Sequence of chain 1.A:
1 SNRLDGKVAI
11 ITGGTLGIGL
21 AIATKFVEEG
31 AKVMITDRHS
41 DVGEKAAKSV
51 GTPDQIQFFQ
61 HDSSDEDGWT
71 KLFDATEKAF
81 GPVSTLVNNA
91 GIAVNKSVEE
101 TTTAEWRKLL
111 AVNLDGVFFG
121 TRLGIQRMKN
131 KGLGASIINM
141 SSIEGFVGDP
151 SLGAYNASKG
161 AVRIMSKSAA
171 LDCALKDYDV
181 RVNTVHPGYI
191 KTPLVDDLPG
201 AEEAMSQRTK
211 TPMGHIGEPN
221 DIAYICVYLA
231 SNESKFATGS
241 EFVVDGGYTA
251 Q

A small-molecule ligand and the protein it binds are described below.
Small molecule (SMILES): C[C@@H](O)c1ccccc1

Binding-site contacts:
Ligand atom C1 contacts residue TYR189 of chain 1.A at 4.1 Å (hydrophobic).
Ligand atom C3 contacts residue MET205 of chain 1.A at 4.2 Å (hydrophobic).
Ligand atom C6 contacts residue ALA93 of chain 1.A at 3.7 Å (hydrophobic).
Ligand atom C1 contacts residue NAI1 of chain 1.D at 3.7 Å.
Ligand atom C8 contacts residue GLU144 of chain 1.A at 4.2 Å.
Ligand atom C8 contacts residue NAI1 of chain 1.D at 4.0 Å.
Ligand atom C8 contacts residue TYR155 of chain 1.A at 4.1 Å (hydrophobic).
Ligand atom C7 contacts residue ALA93 of chain 1.A at 3.6 Å (hydrophobic).
Ligand atom C1 contacts residue TYR155 of chain 1.A at 4.5 Å (hydrophobic).
Ligand atom C7 contacts residue ASN95 of chain 1.A at 4.3 Å.
Ligand atom O1 contacts residue NAI1 of chain 1.D at 3.7 Å.
Ligand atom O1 contacts residue TYR155 of chain 1.A at 3.3 Å (h-bond).
Ligand atom C5 contacts residue ASN95 of chain 1.A at 3.3 Å.
Ligand atom C6 contacts residue ASN95 of chain 1.A at 3.1 Å.
Ligand atom C8 contacts residue LEU152 of chain 1.A at 3.8 Å (hydrophobic).
Ligand atom C7 contacts residue LEU152 of chain 1.A at 3.8 Å (hydrophobic).
Ligand atom C3 contacts residue TYR189 of chain 1.A at 3.7 Å (hydrophobic).
Ligand atom C2 contacts residue TYR189 of chain 1.A at 4.2 Å (hydrophobic).
Ligand atom C4 contacts residue MET205 of chain 1.A at 4.3 Å (hydrophobic).
Ligand atom C8 contacts residue TYR189 of chain 1.A at 3.8 Å (hydrophobic).
Ligand atom C6 contacts residue LEU152 of chain 1.A at 3.7 Å (hydrophobic).